Sequence of chain 1.A:
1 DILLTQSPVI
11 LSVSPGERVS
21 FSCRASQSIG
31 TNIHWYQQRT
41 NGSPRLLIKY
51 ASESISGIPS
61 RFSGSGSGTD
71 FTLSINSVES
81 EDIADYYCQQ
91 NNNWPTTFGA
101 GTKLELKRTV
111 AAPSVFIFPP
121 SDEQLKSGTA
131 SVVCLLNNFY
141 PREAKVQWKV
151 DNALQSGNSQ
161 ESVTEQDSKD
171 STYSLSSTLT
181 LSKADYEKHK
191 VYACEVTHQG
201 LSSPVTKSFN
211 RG

Sequence of chain 1.B:
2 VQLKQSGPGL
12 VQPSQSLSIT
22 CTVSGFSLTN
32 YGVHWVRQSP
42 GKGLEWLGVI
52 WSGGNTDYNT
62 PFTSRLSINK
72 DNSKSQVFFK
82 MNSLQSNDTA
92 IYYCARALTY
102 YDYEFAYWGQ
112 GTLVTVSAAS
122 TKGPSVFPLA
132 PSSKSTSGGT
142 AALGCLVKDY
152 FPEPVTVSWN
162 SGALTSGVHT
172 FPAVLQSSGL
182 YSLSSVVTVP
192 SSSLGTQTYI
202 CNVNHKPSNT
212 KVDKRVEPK

The small molecule below binds the protein below.
Small molecule (SMILES): CC(C)C[C@@H]1NC(=O)[C@H](CCCN=C(N)N)NC(=O)[C@H](CCCN=C(N)N)NC(=O)[C@H]([C@@H](C)O)NC(=O)[C@H](CO)NC(=O)[C@H](CC(C)C)NC(=O)[C@H](CC(=O)O)NC(=O)[C@H](Cc2ccccc2)NC(=O)[C@H](CCC(N)=O)NC(=O)CCCCCCNC(=O)[C@H](CCCCN)NC1=O

Binding-site contacts:
Ligand atom CG contacts residue ASP85 of chain 1.A at 3.5 Å.
Ligand atom NH2 contacts residue ASP85 of chain 1.A at 2.8 Å (salt-bridge).
Ligand atom O contacts residue PRO41 of chain 1.B at 3.4 Å.
Ligand atom N contacts residue ASP85 of chain 1.A at 2.7 Å (salt-bridge).
Ligand atom CB contacts residue GLU154 of chain 1.B at 3.2 Å.
Ligand atom NH1 contacts residue THR40 of chain 1.A at 3.0 Å (h-bond).
Ligand atom CE1 contacts residue GLN39 of chain 1.B at 3.3 Å.
Ligand atom CD1 contacts residue THR90 of chain 1.B at 3.5 Å.
Ligand atom C contacts residue ASP85 of chain 1.A at 3.4 Å.
Ligand atom CD contacts residue GLY42 of chain 1.A at 3.2 Å.
Ligand atom NH1 contacts residue GLU165 of chain 1.A at 3.5 Å (salt-bridge).
Ligand atom CG contacts residue TYR87 of chain 1.A at 3.6 Å (hydrophobic).
Ligand atom CZ contacts residue ASP85 of chain 1.A at 3.5 Å.
Ligand atom CD contacts residue ILE92 of chain 1.B at 3.6 Å (hydrophobic).
Ligand atom O contacts residue ASN41 of chain 1.A at 3.1 Å (h-bond).
Ligand atom NH2 contacts residue ALA84 of chain 1.A at 3.2 Å.
Ligand atom NH1 contacts residue SER43 of chain 1.A at 3.5 Å (h-bond).
Ligand atom NH1 contacts residue GLY42 of chain 1.A at 3.4 Å (h-bond).
Ligand atom CG contacts residue THR40 of chain 1.A at 3.5 Å.
Ligand atom CG contacts residue ILE92 of chain 1.B at 3.5 Å (hydrophobic).
Ligand atom CA contacts residue GLU154 of chain 1.B at 3.6 Å.
Ligand atom NE contacts residue ASP85 of chain 1.A at 3.0 Å (salt-bridge).
Ligand atom C contacts residue ASN41 of chain 1.A at 3.6 Å.
Ligand atom O contacts residue THR40 of chain 1.A at 3.6 Å.
Ligand atom CG2 contacts residue PRO173 of chain 1.B at 3.6 Å (hydrophobic).
Ligand atom CD2 contacts residue TYR87 of chain 1.A at 3.3 Å (hydrophobic).
Ligand atom CZ contacts residue GLN111 of chain 1.B at 3.3 Å.
Ligand atom NH2 contacts residue GLN111 of chain 1.B at 2.9 Å (h-bond).
Ligand atom NH1 contacts residue GLN111 of chain 1.B at 2.9 Å (h-bond).
Ligand atom CA contacts residue ASP85 of chain 1.A at 3.2 Å.
Ligand atom O contacts residue ASN41 of chain 1.A at 2.7 Å (h-bond).
Ligand atom O contacts residue GLN38 of chain 1.A at 3.5 Å.
Ligand atom CZ contacts residue GLN39 of chain 1.B at 3.2 Å.
Ligand atom CD1 contacts residue GLN39 of chain 1.B at 3.6 Å.
Ligand atom CA contacts residue ASN41 of chain 1.A at 3.5 Å.
Ligand atom OG contacts residue GLU154 of chain 1.B at 2.5 Å (salt-bridge).
Ligand atom CD contacts residue THR40 of chain 1.A at 3.5 Å.
Ligand atom NE contacts residue ILE92 of chain 1.B at 3.3 Å.
Ligand atom C4 contacts residue VAL9 of chain 1.A at 3.5 Å (hydrophobic).
Ligand atom O contacts residue LYS103 of chain 1.A at 3.1 Å (salt-bridge).